The protein below binds the small molecule below.
Small molecule (SMILES): N[C@@H](Cc1c[nH]c[nH+]1)C(=O)O

Sequence of chain 1.J:
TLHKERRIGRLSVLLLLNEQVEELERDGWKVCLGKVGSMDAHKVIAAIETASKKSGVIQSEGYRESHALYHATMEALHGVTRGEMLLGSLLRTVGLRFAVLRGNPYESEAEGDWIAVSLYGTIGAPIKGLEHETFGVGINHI

Binding-site contacts:
Ligand atom NE2 contacts residue ARG88 of chain 1.J at 3.6 Å.
Ligand atom CB contacts residue ARG98 of chain 1.J at 3.9 Å.
Ligand atom NE2 contacts residue ZN1 of chain 1.JA at 2.1 Å.
Ligand atom CB contacts residue GLY130 of chain 1.J at 3.2 Å.
Ligand atom O contacts residue GLY130 of chain 1.J at 3.7 Å.
Ligand atom CE1 contacts residue HIS138 of chain 1.J at 3.7 Å.
Ligand atom ND1 contacts residue ARG88 of chain 1.J at 3.8 Å.
Ligand atom C contacts residue GLY130 of chain 1.J at 3.7 Å.
Ligand atom CG contacts residue HIS138 of chain 1.J at 3.9 Å.
Ligand atom OXT contacts residue GLY130 of chain 1.J at 3.7 Å.
Ligand atom CD2 contacts residue HIS138 of chain 1.J at 3.0 Å.
Ligand atom N contacts residue ALA131 of chain 1.J at 3.7 Å.
Ligand atom NE2 contacts residue HIS138 of chain 1.J at 2.8 Å (h-bond).
Ligand atom CD2 contacts residue TYR69 of chain 1.L at 3.6 Å (hydrophobic).
Ligand atom CA contacts residue GLY130 of chain 1.J at 3.8 Å.
Ligand atom CE1 contacts residue ZN1 of chain 1.JA at 3.3 Å.
Ligand atom CG contacts residue ZN1 of chain 1.JA at 3.9 Å.
Ligand atom N contacts residue ARG98 of chain 1.J at 2.8 Å.
Ligand atom OXT contacts residue TYR69 of chain 1.L at 2.7 Å (h-bond).
Ligand atom CD2 contacts residue ZN1 of chain 1.JA at 2.6 Å.
Ligand atom O contacts residue ALA131 of chain 1.J at 3.4 Å (h-bond).
Ligand atom O contacts residue TYR76 of chain 1.L at 4.0 Å.
Ligand atom CA contacts residue TYR76 of chain 1.L at 3.7 Å (hydrophobic).
Ligand atom C contacts residue ALA131 of chain 1.J at 3.7 Å (hydrophobic).
Ligand atom ND1 contacts residue ILE129 of chain 1.J at 3.4 Å.
Ligand atom CG contacts residue ILE129 of chain 1.J at 3.8 Å (hydrophobic).
Ligand atom N contacts residue LEU97 of chain 1.J at 3.1 Å (h-bond).
Ligand atom ND1 contacts residue ARG98 of chain 1.J at 3.6 Å (salt-bridge).
Ligand atom CD2 contacts residue HIS77 of chain 1.L at 3.6 Å.
Ligand atom CB contacts residue ILE129 of chain 1.J at 3.6 Å (hydrophobic).
Ligand atom C contacts residue TYR69 of chain 1.L at 3.9 Å (hydrophobic).
Ligand atom CE1 contacts residue ARG88 of chain 1.J at 3.1 Å.
Ligand atom CA contacts residue ARG98 of chain 1.J at 3.7 Å.
Ligand atom CE1 contacts residue HIS77 of chain 1.L at 4.0 Å.
Ligand atom CD2 contacts residue HIS73 of chain 1.L at 3.8 Å.
Ligand atom N contacts residue TYR76 of chain 1.L at 3.9 Å.
Ligand atom NE2 contacts residue HIS77 of chain 1.L at 3.1 Å (h-bond).
Ligand atom NE2 contacts residue HIS73 of chain 1.L at 3.9 Å.
Ligand atom N contacts residue GLY130 of chain 1.J at 3.1 Å (h-bond).
Ligand atom CE1 contacts residue ARG98 of chain 1.J at 3.7 Å.

Sequence of chain 1.L:
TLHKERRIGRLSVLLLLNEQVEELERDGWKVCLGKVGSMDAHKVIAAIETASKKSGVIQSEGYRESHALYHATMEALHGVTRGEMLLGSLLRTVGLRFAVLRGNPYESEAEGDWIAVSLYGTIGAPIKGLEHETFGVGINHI